Sequence of chain 1.A:
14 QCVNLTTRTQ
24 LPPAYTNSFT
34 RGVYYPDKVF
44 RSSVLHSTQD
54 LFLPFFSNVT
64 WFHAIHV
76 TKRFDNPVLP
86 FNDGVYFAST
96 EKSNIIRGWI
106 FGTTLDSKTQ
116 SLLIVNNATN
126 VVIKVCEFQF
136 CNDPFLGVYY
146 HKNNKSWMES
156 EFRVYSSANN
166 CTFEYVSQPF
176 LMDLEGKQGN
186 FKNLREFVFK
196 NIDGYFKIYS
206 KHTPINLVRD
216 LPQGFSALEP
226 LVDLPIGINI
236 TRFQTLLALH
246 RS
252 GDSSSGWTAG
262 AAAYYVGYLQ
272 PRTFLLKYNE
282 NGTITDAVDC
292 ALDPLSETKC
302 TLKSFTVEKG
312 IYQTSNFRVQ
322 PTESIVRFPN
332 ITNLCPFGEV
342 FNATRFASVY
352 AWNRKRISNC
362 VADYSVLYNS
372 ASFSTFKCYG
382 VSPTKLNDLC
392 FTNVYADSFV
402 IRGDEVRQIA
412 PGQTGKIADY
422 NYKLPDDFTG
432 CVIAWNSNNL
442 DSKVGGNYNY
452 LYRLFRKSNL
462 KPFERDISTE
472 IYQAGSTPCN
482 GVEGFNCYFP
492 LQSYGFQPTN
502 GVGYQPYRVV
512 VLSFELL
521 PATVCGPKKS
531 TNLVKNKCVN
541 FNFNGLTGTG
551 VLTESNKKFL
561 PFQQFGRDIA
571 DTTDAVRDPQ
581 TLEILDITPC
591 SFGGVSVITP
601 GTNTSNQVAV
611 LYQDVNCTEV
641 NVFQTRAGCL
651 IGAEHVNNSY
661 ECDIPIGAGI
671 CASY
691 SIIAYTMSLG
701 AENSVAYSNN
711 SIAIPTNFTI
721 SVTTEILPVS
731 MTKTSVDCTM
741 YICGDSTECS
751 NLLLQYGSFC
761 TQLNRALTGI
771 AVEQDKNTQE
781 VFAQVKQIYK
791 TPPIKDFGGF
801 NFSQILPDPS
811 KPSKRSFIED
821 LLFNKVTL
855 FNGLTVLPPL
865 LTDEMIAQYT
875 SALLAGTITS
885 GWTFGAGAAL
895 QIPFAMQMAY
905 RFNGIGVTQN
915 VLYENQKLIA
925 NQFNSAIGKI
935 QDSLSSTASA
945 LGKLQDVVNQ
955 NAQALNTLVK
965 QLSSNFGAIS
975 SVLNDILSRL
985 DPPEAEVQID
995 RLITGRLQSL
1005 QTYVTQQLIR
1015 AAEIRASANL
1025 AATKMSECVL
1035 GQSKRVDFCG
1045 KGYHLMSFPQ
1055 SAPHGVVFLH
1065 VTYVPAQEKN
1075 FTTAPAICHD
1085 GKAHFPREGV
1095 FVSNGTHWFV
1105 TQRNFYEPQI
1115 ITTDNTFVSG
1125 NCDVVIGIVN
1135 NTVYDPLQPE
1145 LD

A protein and the small-molecule ligand that binds it are described below.
Small molecule (SMILES): CC(=O)N[C@H]1[C@H](O[C@H]2[C@H](O)[C@@H](NC(C)=O)CO[C@@H]2CO)O[C@H](CO)[C@@H](O)[C@@H]1O

Binding-site contacts:
Ligand atom C8 contacts residue PRO26 of chain 1.A at 4.4 Å (hydrophobic).
Ligand atom O7 contacts residue TYR28 of chain 1.A at 3.0 Å.
Ligand atom C7 contacts residue TYR28 of chain 1.A at 4.1 Å (hydrophobic).
Ligand atom O6 contacts residue TYR28 of chain 1.A at 4.1 Å.
Ligand atom C5 contacts residue TYR28 of chain 1.A at 4.2 Å (hydrophobic).
Ligand atom O4 contacts residue TYR28 of chain 1.A at 4.5 Å.
Ligand atom C2 contacts residue ASN61 of chain 1.A at 2.4 Å.
Ligand atom C4 contacts residue ASN61 of chain 1.A at 4.2 Å.
Ligand atom C1 contacts residue ASN61 of chain 1.A at 1.4 Å.
Ligand atom O5 contacts residue ASN61 of chain 1.A at 2.4 Å (h-bond).
Ligand atom C5 contacts residue ASN61 of chain 1.A at 3.7 Å.
Ligand atom C8 contacts residue ASN61 of chain 1.A at 4.5 Å.
Ligand atom N2 contacts residue TYR28 of chain 1.A at 4.3 Å.
Ligand atom O7 contacts residue THR29 of chain 1.A at 4.4 Å.
Ligand atom O7 contacts residue ASN61 of chain 1.A at 3.5 Å (h-bond).
Ligand atom C8 contacts residue TYR28 of chain 1.A at 3.8 Å (hydrophobic).
Ligand atom C7 contacts residue ASN61 of chain 1.A at 3.4 Å.
Ligand atom C3 contacts residue ASN61 of chain 1.A at 3.8 Å.
Ligand atom N2 contacts residue ASN61 of chain 1.A at 2.9 Å (h-bond).